A small-molecule ligand and the protein it binds are described below.
Small molecule (SMILES): CC(=O)N[C@@H]1[C@@H](O)[C@H](O)[C@@H](CO)O[C@H]1O

Binding-site contacts:
Ligand atom O7 contacts residue ASN641 of chain 1.A at 3.1 Å (h-bond).
Ligand atom C4 contacts residue ASN641 of chain 1.A at 4.2 Å.
Ligand atom O6 contacts residue ASN641 of chain 1.A at 4.3 Å.
Ligand atom C2 contacts residue ASN641 of chain 1.A at 2.5 Å.
Ligand atom N2 contacts residue ASN641 of chain 1.A at 3.1 Å (h-bond).
Ligand atom C3 contacts residue ASN641 of chain 1.A at 3.8 Å.
Ligand atom C8 contacts residue TYR639 of chain 1.A at 4.2 Å (hydrophobic).
Ligand atom C7 contacts residue ASN641 of chain 1.A at 3.3 Å.
Ligand atom C5 contacts residue ASN641 of chain 1.A at 3.6 Å.
Ligand atom C1 contacts residue ASN641 of chain 1.A at 1.4 Å.
Ligand atom O5 contacts residue ASN641 of chain 1.A at 2.2 Å (h-bond).

Sequence of chain 1.A:
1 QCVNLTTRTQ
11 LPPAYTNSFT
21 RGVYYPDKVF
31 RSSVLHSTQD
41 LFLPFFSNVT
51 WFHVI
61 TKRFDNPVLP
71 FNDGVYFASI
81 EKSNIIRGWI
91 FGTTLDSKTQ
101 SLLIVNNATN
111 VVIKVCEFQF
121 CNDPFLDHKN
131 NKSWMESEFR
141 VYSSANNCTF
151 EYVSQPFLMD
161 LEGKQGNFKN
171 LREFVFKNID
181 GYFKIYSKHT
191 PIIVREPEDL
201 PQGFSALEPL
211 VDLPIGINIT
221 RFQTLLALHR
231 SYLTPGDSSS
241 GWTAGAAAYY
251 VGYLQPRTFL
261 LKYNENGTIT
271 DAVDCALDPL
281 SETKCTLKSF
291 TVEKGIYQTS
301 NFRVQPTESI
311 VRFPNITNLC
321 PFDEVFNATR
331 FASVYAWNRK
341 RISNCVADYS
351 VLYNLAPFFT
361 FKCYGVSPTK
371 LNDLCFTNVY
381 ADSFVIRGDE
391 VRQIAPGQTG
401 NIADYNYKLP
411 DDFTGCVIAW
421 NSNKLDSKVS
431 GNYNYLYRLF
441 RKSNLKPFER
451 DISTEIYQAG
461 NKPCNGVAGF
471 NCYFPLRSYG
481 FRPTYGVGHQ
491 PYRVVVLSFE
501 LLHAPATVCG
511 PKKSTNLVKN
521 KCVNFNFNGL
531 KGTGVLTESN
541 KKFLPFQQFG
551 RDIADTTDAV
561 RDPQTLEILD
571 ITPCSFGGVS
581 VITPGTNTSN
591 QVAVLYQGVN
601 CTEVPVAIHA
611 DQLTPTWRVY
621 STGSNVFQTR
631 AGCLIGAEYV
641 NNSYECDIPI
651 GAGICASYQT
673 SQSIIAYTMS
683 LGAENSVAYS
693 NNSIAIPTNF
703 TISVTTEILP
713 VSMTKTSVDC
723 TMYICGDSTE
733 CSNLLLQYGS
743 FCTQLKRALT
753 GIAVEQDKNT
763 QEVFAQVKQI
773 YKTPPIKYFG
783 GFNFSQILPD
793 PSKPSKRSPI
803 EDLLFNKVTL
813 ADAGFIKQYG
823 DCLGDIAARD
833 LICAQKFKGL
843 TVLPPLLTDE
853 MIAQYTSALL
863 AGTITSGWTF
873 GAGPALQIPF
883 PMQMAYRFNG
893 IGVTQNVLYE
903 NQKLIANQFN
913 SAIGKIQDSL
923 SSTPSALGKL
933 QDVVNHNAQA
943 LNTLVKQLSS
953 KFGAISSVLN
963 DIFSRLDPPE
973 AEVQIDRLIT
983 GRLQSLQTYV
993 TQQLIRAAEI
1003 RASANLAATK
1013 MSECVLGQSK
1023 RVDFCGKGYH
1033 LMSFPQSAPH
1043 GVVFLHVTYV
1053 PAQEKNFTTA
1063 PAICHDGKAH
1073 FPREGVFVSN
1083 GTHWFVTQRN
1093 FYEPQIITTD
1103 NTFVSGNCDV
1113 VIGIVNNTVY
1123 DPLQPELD